A protein and the small-molecule ligand that binds it are described below.
Small molecule (SMILES): CC(=O)N[C@@H]1[C@@H](O)[C@H](O)[C@@H](CO)O[C@H]1O

Binding-site contacts:
Ligand atom O3 contacts residue TRP255 of chain 1.A at 3.1 Å (h-bond).
Ligand atom O7 contacts residue ASN58 of chain 1.A at 4.3 Å.
Ligand atom C3 contacts residue ASN58 of chain 1.A at 3.8 Å.
Ligand atom O6 contacts residue THR26 of chain 1.A at 4.4 Å.
Ligand atom C4 contacts residue TRP255 of chain 1.A at 3.7 Å (hydrophobic).
Ligand atom C2 contacts residue ASN58 of chain 1.A at 2.5 Å.
Ligand atom C2 contacts residue TRP255 of chain 1.A at 3.8 Å (hydrophobic).
Ligand atom C5 contacts residue ASN58 of chain 1.A at 3.7 Å.
Ligand atom C4 contacts residue ASN58 of chain 1.A at 4.3 Å.
Ligand atom C3 contacts residue TRP255 of chain 1.A at 3.8 Å (hydrophobic).
Ligand atom C7 contacts residue ASN58 of chain 1.A at 3.5 Å.
Ligand atom O5 contacts residue ASN58 of chain 1.A at 2.5 Å (h-bond).
Ligand atom N2 contacts residue TRP255 of chain 1.A at 4.2 Å.
Ligand atom C1 contacts residue ASN58 of chain 1.A at 1.4 Å.
Ligand atom O6 contacts residue ASN58 of chain 1.A at 4.2 Å.
Ligand atom C8 contacts residue ASN58 of chain 1.A at 3.7 Å.
Ligand atom N2 contacts residue ASN58 of chain 1.A at 2.8 Å (h-bond).

Sequence of chain 1.A:
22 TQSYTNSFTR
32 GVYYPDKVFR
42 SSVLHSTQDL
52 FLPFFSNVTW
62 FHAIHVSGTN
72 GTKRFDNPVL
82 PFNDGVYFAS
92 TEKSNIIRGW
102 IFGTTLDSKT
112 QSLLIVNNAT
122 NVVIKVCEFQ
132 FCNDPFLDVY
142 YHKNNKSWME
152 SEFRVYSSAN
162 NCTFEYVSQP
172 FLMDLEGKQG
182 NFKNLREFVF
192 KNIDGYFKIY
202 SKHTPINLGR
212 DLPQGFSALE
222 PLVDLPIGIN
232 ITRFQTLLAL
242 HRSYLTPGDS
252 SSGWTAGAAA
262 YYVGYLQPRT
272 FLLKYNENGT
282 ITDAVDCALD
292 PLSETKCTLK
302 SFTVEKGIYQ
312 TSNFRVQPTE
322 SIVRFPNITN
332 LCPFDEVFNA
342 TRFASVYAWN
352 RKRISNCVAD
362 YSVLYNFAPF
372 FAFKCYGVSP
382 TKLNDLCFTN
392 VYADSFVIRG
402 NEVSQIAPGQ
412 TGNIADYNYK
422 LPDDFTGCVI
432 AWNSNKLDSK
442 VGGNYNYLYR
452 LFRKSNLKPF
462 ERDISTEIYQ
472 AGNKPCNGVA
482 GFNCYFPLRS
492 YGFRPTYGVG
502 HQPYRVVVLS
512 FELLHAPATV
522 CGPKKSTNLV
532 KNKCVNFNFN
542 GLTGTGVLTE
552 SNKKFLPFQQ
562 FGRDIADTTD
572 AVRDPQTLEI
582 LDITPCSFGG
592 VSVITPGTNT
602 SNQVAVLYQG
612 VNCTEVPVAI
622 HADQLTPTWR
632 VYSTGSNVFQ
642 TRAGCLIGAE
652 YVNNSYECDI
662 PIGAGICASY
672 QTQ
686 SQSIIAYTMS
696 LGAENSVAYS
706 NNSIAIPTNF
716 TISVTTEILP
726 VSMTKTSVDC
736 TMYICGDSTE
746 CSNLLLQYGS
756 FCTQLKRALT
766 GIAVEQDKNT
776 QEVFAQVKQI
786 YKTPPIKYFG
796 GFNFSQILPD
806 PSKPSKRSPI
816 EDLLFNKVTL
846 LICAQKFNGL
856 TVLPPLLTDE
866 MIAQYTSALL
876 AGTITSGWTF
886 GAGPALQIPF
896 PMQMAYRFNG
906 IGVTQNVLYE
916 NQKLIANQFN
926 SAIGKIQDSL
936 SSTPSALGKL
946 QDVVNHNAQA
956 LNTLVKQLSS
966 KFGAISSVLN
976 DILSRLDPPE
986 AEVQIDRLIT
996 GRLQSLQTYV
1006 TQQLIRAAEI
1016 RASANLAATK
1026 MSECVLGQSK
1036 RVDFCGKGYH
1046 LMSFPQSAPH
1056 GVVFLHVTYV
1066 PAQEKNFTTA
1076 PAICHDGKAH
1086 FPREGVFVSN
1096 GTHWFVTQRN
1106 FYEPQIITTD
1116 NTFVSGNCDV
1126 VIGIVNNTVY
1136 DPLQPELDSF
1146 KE